Binding-site contacts:
Ligand atom O7 contacts residue ARG89 of chain 46.E at 3.8 Å.
Ligand atom O5 contacts residue ASN67 of chain 46.E at 2.4 Å (h-bond).
Ligand atom C7 contacts residue MET118 of chain 46.E at 4.1 Å (hydrophobic).
Ligand atom C2 contacts residue ASN67 of chain 46.E at 2.5 Å.
Ligand atom C3 contacts residue ASN67 of chain 46.E at 3.8 Å.
Ligand atom C7 contacts residue PHE90 of chain 46.E at 4.1 Å (hydrophobic).
Ligand atom C7 contacts residue ASN67 of chain 46.E at 3.6 Å.
Ligand atom C5 contacts residue ASN67 of chain 46.E at 3.7 Å.
Ligand atom C4 contacts residue ASN67 of chain 46.E at 4.2 Å.
Ligand atom O7 contacts residue MET118 of chain 46.E at 3.4 Å.
Ligand atom O7 contacts residue PHE90 of chain 46.E at 3.4 Å.
Ligand atom O7 contacts residue ASN67 of chain 46.E at 4.5 Å.
Ligand atom N2 contacts residue MET118 of chain 46.E at 3.9 Å.
Ligand atom C1 contacts residue ASN67 of chain 46.E at 1.4 Å.
Ligand atom N2 contacts residue ASN67 of chain 46.E at 2.9 Å (h-bond).
Ligand atom C8 contacts residue ASN67 of chain 46.E at 3.9 Å.

Sequence of chain 46.E:
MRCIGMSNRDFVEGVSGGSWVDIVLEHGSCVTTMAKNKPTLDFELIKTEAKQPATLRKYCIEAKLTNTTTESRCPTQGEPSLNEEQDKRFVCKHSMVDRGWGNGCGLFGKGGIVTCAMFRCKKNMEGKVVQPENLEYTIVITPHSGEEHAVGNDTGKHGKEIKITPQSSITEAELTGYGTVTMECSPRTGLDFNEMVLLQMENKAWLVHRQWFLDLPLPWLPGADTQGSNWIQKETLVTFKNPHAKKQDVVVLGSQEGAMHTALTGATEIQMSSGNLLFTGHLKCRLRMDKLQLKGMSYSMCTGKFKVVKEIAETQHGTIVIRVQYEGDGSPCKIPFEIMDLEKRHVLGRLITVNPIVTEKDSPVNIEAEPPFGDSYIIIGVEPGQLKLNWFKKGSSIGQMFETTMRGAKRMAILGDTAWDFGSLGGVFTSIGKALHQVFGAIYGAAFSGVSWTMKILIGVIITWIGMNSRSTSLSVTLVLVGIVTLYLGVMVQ

The small molecule below binds the protein below.
Small molecule (SMILES): CC(=O)N[C@@H]1[C@@H](O)[C@H](O)[C@@H](CO)O[C@H]1O